Binding-site contacts:
Ligand atom O5 contacts residue ASN19 of chain 52.P at 2.9 Å (h-bond).
Ligand atom N2 contacts residue ASN19 of chain 52.P at 4.0 Å.
Ligand atom O7 contacts residue ALA18 of chain 52.P at 4.3 Å.
Ligand atom C5 contacts residue ASN19 of chain 52.P at 3.6 Å.
Ligand atom C8 contacts residue ALA18 of chain 52.P at 4.0 Å (hydrophobic).
Ligand atom C7 contacts residue ALA18 of chain 52.P at 4.4 Å (hydrophobic).
Ligand atom C3 contacts residue ASN19 of chain 52.P at 4.4 Å.
Ligand atom C2 contacts residue ASN19 of chain 52.P at 3.6 Å.
Ligand atom C7 contacts residue TYR17 of chain 52.P at 4.3 Å (hydrophobic).
Ligand atom C1 contacts residue ASN19 of chain 52.P at 2.3 Å.
Ligand atom C8 contacts residue TYR17 of chain 52.P at 3.4 Å (hydrophobic).

The small molecule below binds the protein below.
Small molecule (SMILES): CC(=O)N[C@H]1[C@H](O[C@H]2[C@H](O)[C@@H](NC(C)=O)CO[C@@H]2CO)O[C@H](CO)[C@@H](O)[C@@H]1O

Sequence of chain 52.P:
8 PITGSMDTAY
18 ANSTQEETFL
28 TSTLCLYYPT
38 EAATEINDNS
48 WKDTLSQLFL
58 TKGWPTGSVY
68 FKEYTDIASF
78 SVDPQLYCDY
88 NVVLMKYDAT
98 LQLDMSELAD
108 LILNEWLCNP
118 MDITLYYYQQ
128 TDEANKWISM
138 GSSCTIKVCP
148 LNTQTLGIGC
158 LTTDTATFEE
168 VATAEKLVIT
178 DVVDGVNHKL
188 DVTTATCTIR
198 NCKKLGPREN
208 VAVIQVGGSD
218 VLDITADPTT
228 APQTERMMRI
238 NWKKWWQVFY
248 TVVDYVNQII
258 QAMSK